Sequence of chain 1.L:
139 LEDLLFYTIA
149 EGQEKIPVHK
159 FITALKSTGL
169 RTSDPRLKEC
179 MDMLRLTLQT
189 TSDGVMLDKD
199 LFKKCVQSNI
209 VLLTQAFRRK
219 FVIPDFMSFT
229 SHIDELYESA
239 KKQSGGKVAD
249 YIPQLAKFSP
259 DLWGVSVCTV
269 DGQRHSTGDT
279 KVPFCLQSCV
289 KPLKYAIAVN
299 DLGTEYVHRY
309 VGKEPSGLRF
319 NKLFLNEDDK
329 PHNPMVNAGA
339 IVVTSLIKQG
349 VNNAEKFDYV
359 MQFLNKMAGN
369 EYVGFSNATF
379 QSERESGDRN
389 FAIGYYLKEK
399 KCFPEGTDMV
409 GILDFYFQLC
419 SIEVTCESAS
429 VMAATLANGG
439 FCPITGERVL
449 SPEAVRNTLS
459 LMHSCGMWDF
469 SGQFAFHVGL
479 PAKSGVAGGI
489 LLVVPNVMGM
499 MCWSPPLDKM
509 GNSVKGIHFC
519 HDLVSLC

This small molecule binds to this protein.
Small molecule (SMILES): NC(=O)CC[C@H](N)C(=O)O

Binding-site contacts:
Ligand atom CB contacts residue ILE250 of chain 1.L at 4.3 Å (hydrophobic).
Ligand atom NE2 contacts residue PHE318 of chain 1.L at 3.8 Å.
Ligand atom OXT contacts residue ASN335 of chain 1.L at 3.0 Å (h-bond).
Ligand atom OXT contacts residue TYR414 of chain 1.L at 2.5 Å (h-bond).
Ligand atom OE1 contacts residue ASN335 of chain 1.L at 3.1 Å (h-bond).
Ligand atom CA contacts residue GLU381 of chain 1.L at 3.0 Å.
Ligand atom N contacts residue TYR414 of chain 1.L at 4.3 Å.
Ligand atom CA contacts residue GLN285 of chain 1.L at 4.0 Å.
Ligand atom NE2 contacts residue SER286 of chain 1.L at 2.5 Å (h-bond).
Ligand atom CD contacts residue LYS289 of chain 1.L at 4.2 Å.
Ligand atom CD contacts residue VAL484 of chain 1.L at 3.8 Å (hydrophobic).
Ligand atom CG contacts residue SER286 of chain 1.L at 3.2 Å.
Ligand atom O contacts residue ASN388 of chain 1.L at 2.6 Å (h-bond).
Ligand atom CB contacts residue VAL484 of chain 1.L at 3.6 Å (hydrophobic).
Ligand atom CD contacts residue SER286 of chain 1.L at 2.7 Å.
Ligand atom N contacts residue CYS418 of chain 1.L at 4.1 Å.
Ligand atom C contacts residue ASN388 of chain 1.L at 3.3 Å.
Ligand atom OXT contacts residue ASN388 of chain 1.L at 3.5 Å (h-bond).
Ligand atom OXT contacts residue GLU381 of chain 1.L at 4.5 Å.
Ligand atom OE1 contacts residue LYS289 of chain 1.L at 4.0 Å.
Ligand atom CG contacts residue VAL484 of chain 1.L at 3.4 Å (hydrophobic).
Ligand atom CB contacts residue GLU381 of chain 1.L at 4.2 Å.
Ligand atom N contacts residue GLN285 of chain 1.L at 3.0 Å (h-bond).
Ligand atom O contacts residue GLU381 of chain 1.L at 4.4 Å.
Ligand atom CA contacts residue ASN388 of chain 1.L at 4.1 Å.
Ligand atom CB contacts residue TYR249 of chain 1.L at 4.4 Å (hydrophobic).
Ligand atom O contacts residue ASN335 of chain 1.L at 4.0 Å.
Ligand atom NE2 contacts residue VAL484 of chain 1.L at 3.4 Å.
Ligand atom C contacts residue ASN335 of chain 1.L at 3.8 Å.
Ligand atom CG contacts residue GLN285 of chain 1.L at 4.0 Å.
Ligand atom CD contacts residue PHE318 of chain 1.L at 4.1 Å (hydrophobic).
Ligand atom C contacts residue GLU381 of chain 1.L at 3.9 Å.
Ligand atom OE1 contacts residue PHE318 of chain 1.L at 3.7 Å.
Ligand atom OE1 contacts residue SER286 of chain 1.L at 3.3 Å (h-bond).
Ligand atom N contacts residue GLU381 of chain 1.L at 2.7 Å (salt-bridge).
Ligand atom C contacts residue TYR414 of chain 1.L at 3.8 Å (hydrophobic).
Ligand atom CB contacts residue GLN285 of chain 1.L at 4.0 Å.
Ligand atom CD contacts residue ASN335 of chain 1.L at 4.1 Å.